The small molecule below binds the protein below.
Small molecule (SMILES): CC(=O)N[C@@H]1[C@@H](O)[C@H](O)[C@@H](CO)O[C@H]1O

Sequence of chain 4.E:
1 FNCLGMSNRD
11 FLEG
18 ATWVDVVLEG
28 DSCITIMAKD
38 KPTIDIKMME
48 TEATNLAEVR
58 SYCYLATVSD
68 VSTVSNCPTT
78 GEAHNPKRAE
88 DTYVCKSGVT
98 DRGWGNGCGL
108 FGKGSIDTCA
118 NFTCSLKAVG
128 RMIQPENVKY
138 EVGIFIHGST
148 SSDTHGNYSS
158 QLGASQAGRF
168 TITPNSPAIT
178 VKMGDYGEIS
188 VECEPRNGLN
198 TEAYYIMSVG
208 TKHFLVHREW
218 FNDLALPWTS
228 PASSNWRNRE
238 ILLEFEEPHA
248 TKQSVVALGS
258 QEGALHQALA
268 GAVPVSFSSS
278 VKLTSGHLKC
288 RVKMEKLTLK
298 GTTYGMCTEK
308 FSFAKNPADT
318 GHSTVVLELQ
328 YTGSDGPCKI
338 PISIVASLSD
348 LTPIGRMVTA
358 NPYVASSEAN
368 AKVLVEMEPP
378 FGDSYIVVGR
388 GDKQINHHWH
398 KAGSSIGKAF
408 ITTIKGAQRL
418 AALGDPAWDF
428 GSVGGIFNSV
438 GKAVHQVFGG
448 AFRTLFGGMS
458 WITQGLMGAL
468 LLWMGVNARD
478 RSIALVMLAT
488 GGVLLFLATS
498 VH

Binding-site contacts:
Ligand atom C4 contacts residue ASN154 of chain 4.E at 4.2 Å.
Ligand atom N2 contacts residue ASN154 of chain 4.E at 2.8 Å (h-bond).
Ligand atom O6 contacts residue SER157 of chain 4.E at 4.2 Å.
Ligand atom C5 contacts residue ASN154 of chain 4.E at 3.6 Å.
Ligand atom C3 contacts residue ASN154 of chain 4.E at 3.8 Å.
Ligand atom C8 contacts residue ASN154 of chain 4.E at 3.7 Å.
Ligand atom O7 contacts residue ASN154 of chain 4.E at 3.5 Å (h-bond).
Ligand atom O5 contacts residue ASN154 of chain 4.E at 2.4 Å (h-bond).
Ligand atom C1 contacts residue SER157 of chain 4.E at 4.3 Å.
Ligand atom C1 contacts residue ASN154 of chain 4.E at 1.4 Å.
Ligand atom C7 contacts residue ASN154 of chain 4.E at 3.3 Å.
Ligand atom C2 contacts residue ASN154 of chain 4.E at 2.5 Å.
Ligand atom C1 contacts residue SER156 of chain 4.E at 4.0 Å.
Ligand atom O5 contacts residue SER157 of chain 4.E at 4.0 Å.